Sequence of chain 1.B:
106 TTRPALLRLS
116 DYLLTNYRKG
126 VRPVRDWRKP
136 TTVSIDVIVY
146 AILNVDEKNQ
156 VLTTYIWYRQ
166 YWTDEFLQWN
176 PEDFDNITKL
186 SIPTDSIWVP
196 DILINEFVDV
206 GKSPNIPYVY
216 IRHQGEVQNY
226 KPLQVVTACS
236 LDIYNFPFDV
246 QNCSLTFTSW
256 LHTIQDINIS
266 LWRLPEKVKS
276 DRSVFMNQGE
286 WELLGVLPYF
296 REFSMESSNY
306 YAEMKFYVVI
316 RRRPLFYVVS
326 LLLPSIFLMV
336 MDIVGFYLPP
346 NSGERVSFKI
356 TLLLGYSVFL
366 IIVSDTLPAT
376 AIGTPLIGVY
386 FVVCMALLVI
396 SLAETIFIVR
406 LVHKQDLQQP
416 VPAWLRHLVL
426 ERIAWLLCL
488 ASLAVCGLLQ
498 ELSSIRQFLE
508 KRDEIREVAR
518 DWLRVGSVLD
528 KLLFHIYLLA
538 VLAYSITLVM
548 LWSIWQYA

A protein and the small-molecule ligand that binds it are described below.
Small molecule (SMILES): CC(=O)N[C@H]1[C@H](O[C@H]2[C@H](O)[C@@H](NC(C)=O)CO[C@@H]2CO)O[C@H](CO)[C@@H](O)[C@@H]1O

Binding-site contacts:
Ligand atom C8 contacts residue ASN263 of chain 1.B at 4.4 Å.
Ligand atom C7 contacts residue ILE259 of chain 1.B at 4.4 Å (hydrophobic).
Ligand atom C4 contacts residue ASN263 of chain 1.B at 4.2 Å.
Ligand atom C3 contacts residue PHE295 of chain 1.B at 4.2 Å (hydrophobic).
Ligand atom O4 contacts residue PHE295 of chain 1.B at 4.3 Å.
Ligand atom O5 contacts residue ILE264 of chain 1.B at 3.6 Å.
Ligand atom C8 contacts residue ILE259 of chain 1.B at 3.9 Å (hydrophobic).
Ligand atom C8 contacts residue PHE295 of chain 1.B at 4.2 Å (hydrophobic).
Ligand atom C6 contacts residue SER265 of chain 1.B at 3.9 Å.
Ligand atom N2 contacts residue ILE259 of chain 1.B at 4.2 Å.
Ligand atom C7 contacts residue GLU297 of chain 1.B at 4.4 Å.
Ligand atom C2 contacts residue GLU297 of chain 1.B at 4.4 Å.
Ligand atom O5 contacts residue PHE295 of chain 1.B at 4.1 Å.
Ligand atom C8 contacts residue GLU297 of chain 1.B at 4.2 Å.
Ligand atom C4 contacts residue PHE295 of chain 1.B at 4.4 Å (hydrophobic).
Ligand atom N2 contacts residue ASN263 of chain 1.B at 2.9 Å (h-bond).
Ligand atom O5 contacts residue ASN263 of chain 1.B at 2.3 Å (h-bond).
Ligand atom N2 contacts residue GLU297 of chain 1.B at 3.5 Å (salt-bridge).
Ligand atom C7 contacts residue PHE295 of chain 1.B at 4.5 Å (hydrophobic).
Ligand atom C1 contacts residue PHE295 of chain 1.B at 3.8 Å (hydrophobic).
Ligand atom O6 contacts residue SER265 of chain 1.B at 3.6 Å.
Ligand atom C5 contacts residue ILE264 of chain 1.B at 4.1 Å (hydrophobic).
Ligand atom C1 contacts residue ASN263 of chain 1.B at 1.4 Å.
Ligand atom C5 contacts residue ASN263 of chain 1.B at 3.6 Å.
Ligand atom C1 contacts residue ILE264 of chain 1.B at 4.4 Å (hydrophobic).
Ligand atom C2 contacts residue ASN263 of chain 1.B at 2.5 Å.
Ligand atom C3 contacts residue ASN263 of chain 1.B at 3.8 Å.
Ligand atom C7 contacts residue ASN263 of chain 1.B at 3.2 Å.
Ligand atom O7 contacts residue PHE295 of chain 1.B at 4.0 Å.
Ligand atom O7 contacts residue ASN263 of chain 1.B at 3.1 Å (h-bond).
Ligand atom C6 contacts residue ILE264 of chain 1.B at 3.9 Å (hydrophobic).
Ligand atom C3 contacts residue GLU297 of chain 1.B at 4.2 Å.
Ligand atom C5 contacts residue PHE295 of chain 1.B at 3.9 Å (hydrophobic).